Sequence of chain 1.A:
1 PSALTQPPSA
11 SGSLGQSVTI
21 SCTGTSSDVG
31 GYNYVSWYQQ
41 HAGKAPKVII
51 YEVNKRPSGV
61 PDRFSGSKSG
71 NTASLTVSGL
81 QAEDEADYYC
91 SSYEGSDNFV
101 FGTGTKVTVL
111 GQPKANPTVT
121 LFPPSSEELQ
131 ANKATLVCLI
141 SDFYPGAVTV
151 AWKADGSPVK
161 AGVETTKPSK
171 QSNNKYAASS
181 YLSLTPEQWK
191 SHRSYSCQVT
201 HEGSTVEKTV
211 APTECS

Binding-site contacts:
Ligand atom C contacts residue TYR38 of chain 1.A at 3.6 Å (hydrophobic).
Ligand atom C contacts residue PHE99 of chain 1.A at 4.2 Å (hydrophobic).
Ligand atom OXT contacts residue TYR38 of chain 1.B at 4.2 Å.
Ligand atom CA contacts residue PHE99 of chain 1.B at 3.9 Å (hydrophobic).
Ligand atom CH3 contacts residue TYR34 of chain 1.B at 3.6 Å (hydrophobic).
Ligand atom CB contacts residue TYR93 of chain 1.B at 3.7 Å (hydrophobic).
Ligand atom CB contacts residue TYR38 of chain 1.B at 4.1 Å (hydrophobic).
Ligand atom CD2 contacts residue TYR93 of chain 1.B at 3.7 Å (hydrophobic).
Ligand atom NE2 contacts residue TYR51 of chain 1.A at 3.4 Å.
Ligand atom O contacts residue PHE99 of chain 1.B at 3.2 Å.
Ligand atom CB contacts residue PHE99 of chain 1.A at 3.3 Å (hydrophobic).
Ligand atom O contacts residue TYR93 of chain 1.B at 3.1 Å.
Ligand atom NE2 contacts residue SER96 of chain 1.B at 4.5 Å.
Ligand atom NE2 contacts residue GLU52 of chain 1.A at 3.9 Å.
Ligand atom C contacts residue TYR34 of chain 1.B at 4.0 Å (hydrophobic).
Ligand atom CG contacts residue PHE99 of chain 1.A at 4.2 Å (hydrophobic).
Ligand atom CE1 contacts residue GLU52 of chain 1.A at 3.4 Å.
Ligand atom O contacts residue TYR38 of chain 1.A at 3.4 Å (h-bond).
Ligand atom OXT contacts residue TYR38 of chain 1.A at 3.1 Å (h-bond).
Ligand atom NE2 contacts residue TYR93 of chain 1.B at 4.2 Å.
Ligand atom C contacts residue TYR93 of chain 1.B at 3.4 Å (hydrophobic).
Ligand atom C contacts residue PHE99 of chain 1.B at 3.7 Å (hydrophobic).
Ligand atom C contacts residue TYR38 of chain 1.B at 4.1 Å (hydrophobic).
Ligand atom OXT contacts residue PHE99 of chain 1.A at 3.8 Å.
Ligand atom CA contacts residue PHE99 of chain 1.A at 4.2 Å (hydrophobic).
Ligand atom CD2 contacts residue TYR51 of chain 1.A at 4.0 Å (hydrophobic).
Ligand atom CH3 contacts residue TYR93 of chain 1.B at 3.6 Å (hydrophobic).
Ligand atom CA contacts residue TYR93 of chain 1.B at 4.0 Å (hydrophobic).
Ligand atom OXT contacts residue PHE99 of chain 1.B at 4.3 Å.
Ligand atom CE1 contacts residue TYR51 of chain 1.A at 4.1 Å (hydrophobic).
Ligand atom O contacts residue TYR34 of chain 1.B at 3.6 Å.
Ligand atom CD2 contacts residue SER96 of chain 1.B at 4.0 Å.
Ligand atom CA contacts residue TYR38 of chain 1.B at 3.8 Å (hydrophobic).
Ligand atom CG contacts residue TYR93 of chain 1.B at 3.9 Å (hydrophobic).
Ligand atom ND1 contacts residue GLU52 of chain 1.A at 4.3 Å.
Ligand atom O contacts residue PHE99 of chain 1.A at 3.9 Å.
Ligand atom N contacts residue TYR93 of chain 1.B at 3.7 Å.
Ligand atom CG contacts residue SER36 of chain 1.B at 3.9 Å.

Sequence of chain 1.B:
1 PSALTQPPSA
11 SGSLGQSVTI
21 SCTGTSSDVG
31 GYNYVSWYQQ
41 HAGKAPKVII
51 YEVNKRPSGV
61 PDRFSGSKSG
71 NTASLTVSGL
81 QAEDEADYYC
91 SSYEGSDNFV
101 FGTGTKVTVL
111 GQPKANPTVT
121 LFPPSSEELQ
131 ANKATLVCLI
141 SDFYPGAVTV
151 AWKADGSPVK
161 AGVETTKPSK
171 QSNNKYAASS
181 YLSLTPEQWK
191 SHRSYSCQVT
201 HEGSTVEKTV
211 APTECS

This small molecule binds to this protein.
Small molecule (SMILES): CC(=O)N[C@H](Cc1c[nH]cn1)C(=O)N1CCC[C@H]1C(=O)O